Sequence of chain 1.B:
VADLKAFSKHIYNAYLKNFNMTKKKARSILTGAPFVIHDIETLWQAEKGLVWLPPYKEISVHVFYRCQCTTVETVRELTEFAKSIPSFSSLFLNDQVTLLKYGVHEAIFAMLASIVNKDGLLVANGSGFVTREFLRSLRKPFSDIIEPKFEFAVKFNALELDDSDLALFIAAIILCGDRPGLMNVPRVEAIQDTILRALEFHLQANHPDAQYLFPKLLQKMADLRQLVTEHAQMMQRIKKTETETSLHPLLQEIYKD

A small-molecule ligand and the protein it binds are described below.
Small molecule (SMILES): CCCOc1ccc(C[C@H](CC)C(=O)O)cc1CNC(=O)c1ccc(C(F)(F)F)cc1

Binding-site contacts:
Ligand atom C3 contacts residue CYS84 of chain 1.B at 3.9 Å (hydrophobic).
Ligand atom O26 contacts residue MET252 of chain 1.B at 3.6 Å.
Ligand atom C13 contacts residue THR87 of chain 1.B at 3.7 Å.
Ligand atom C15 contacts residue VAL140 of chain 1.B at 3.7 Å (hydrophobic).
Ligand atom C12 contacts residue THR87 of chain 1.B at 3.6 Å.
Ligand atom O25 contacts residue TYR272 of chain 1.B at 3.9 Å.
Ligand atom O26 contacts residue TYR272 of chain 1.B at 2.6 Å (h-bond).
Ligand atom C23 contacts residue LEU129 of chain 1.B at 3.9 Å (hydrophobic).
Ligand atom F32 contacts residue TRP63 of chain 1.B at 3.6 Å.
Ligand atom C4 contacts residue PHE81 of chain 1.B at 3.7 Å (hydrophobic).
Ligand atom C22 contacts residue ILE163 of chain 1.B at 3.8 Å (hydrophobic).
Ligand atom O25 contacts residue THR88 of chain 1.B at 2.9 Å (h-bond).
Ligand atom O28 contacts residue THR87 of chain 1.B at 3.2 Å (h-bond).
Ligand atom C14 contacts residue LEU138 of chain 1.B at 3.8 Å (hydrophobic).
Ligand atom C1 contacts residue THR88 of chain 1.B at 3.6 Å.
Ligand atom F31 contacts residue ARG83 of chain 1.B at 3.4 Å.
Ligand atom C22 contacts residue PHE167 of chain 1.B at 3.8 Å (hydrophobic).
Ligand atom C5 contacts residue HIS248 of chain 1.B at 3.7 Å.
Ligand atom N27 contacts residue CYS84 of chain 1.B at 3.5 Å (h-bond).
Ligand atom O25 contacts residue LEU268 of chain 1.B at 3.6 Å.
Ligand atom C1 contacts residue HIS122 of chain 1.B at 3.3 Å.
Ligand atom C11 contacts residue PHE126 of chain 1.B at 3.7 Å (hydrophobic).
Ligand atom C19 contacts residue LEU138 of chain 1.B at 3.7 Å (hydrophobic).
Ligand atom O25 contacts residue HIS122 of chain 1.B at 2.8 Å (h-bond).
Ligand atom O26 contacts residue HIS248 of chain 1.B at 2.8 Å (h-bond).
Ligand atom C1 contacts residue TYR272 of chain 1.B at 3.5 Å (hydrophobic).
Ligand atom C19 contacts residue CYS84 of chain 1.B at 3.6 Å (hydrophobic).
Ligand atom C2 contacts residue THR88 of chain 1.B at 3.5 Å.
Ligand atom O26 contacts residue HIS122 of chain 1.B at 3.5 Å (h-bond).
Ligand atom C18 contacts residue VAL80 of chain 1.B at 3.7 Å (hydrophobic).
Ligand atom C5 contacts residue PHE126 of chain 1.B at 3.8 Å (hydrophobic).
Ligand atom C5 contacts residue THR88 of chain 1.B at 3.8 Å.
Ligand atom C1 contacts residue HIS248 of chain 1.B at 3.6 Å.
Ligand atom O33 contacts residue LEU129 of chain 1.B at 3.8 Å.
Ligand atom F30 contacts residue VAL80 of chain 1.B at 3.5 Å.
Ligand atom C16 contacts residue VAL140 of chain 1.B at 3.5 Å (hydrophobic).
Ligand atom C9 contacts residue LEU129 of chain 1.B at 3.9 Å (hydrophobic).
Ligand atom C21 contacts residue ILE163 of chain 1.B at 3.5 Å (hydrophobic).
Ligand atom C6 contacts residue PHE126 of chain 1.B at 3.8 Å (hydrophobic).
Ligand atom C4 contacts residue GLN85 of chain 1.B at 3.6 Å.